Sequence of chain 1.A:
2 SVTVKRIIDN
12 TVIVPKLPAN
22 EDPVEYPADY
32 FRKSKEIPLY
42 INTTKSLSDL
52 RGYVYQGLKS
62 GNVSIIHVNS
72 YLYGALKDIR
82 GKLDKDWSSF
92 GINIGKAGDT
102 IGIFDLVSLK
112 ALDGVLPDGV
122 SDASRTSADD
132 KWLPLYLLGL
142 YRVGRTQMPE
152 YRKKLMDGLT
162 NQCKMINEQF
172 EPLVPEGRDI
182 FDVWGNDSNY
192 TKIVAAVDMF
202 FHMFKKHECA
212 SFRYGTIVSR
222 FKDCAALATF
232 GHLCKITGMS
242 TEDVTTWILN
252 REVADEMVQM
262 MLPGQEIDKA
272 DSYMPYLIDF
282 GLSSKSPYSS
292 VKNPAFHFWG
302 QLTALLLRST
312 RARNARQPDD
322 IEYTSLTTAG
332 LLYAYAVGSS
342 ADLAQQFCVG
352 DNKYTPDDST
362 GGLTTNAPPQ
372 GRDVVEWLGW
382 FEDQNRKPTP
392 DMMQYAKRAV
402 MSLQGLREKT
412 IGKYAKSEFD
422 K

A small-molecule ligand and the protein it binds are described below.
Small molecule (SMILES): O=c1ccn([C@@H]2O[C@H](CO[P](=O)(O)O[C@H]3[C@@H](O)[C@H](n4ccc(=O)[nH]c4=O)O[C@@H]3CO[P](=O)(O)O[C@H]3[C@@H](O)[C@H](n4ccc(=O)[nH]c4=O)O[C@@H]3CO[P](=O)(O)O[C@H]3[C@@H](O)[C@H](n4ccc(=O)[nH]c4=O)O[C@@H]3CO[P](=O)(O)O[C@H]3[C@@H](O)[C@H](n4ccc(=O)[nH]c4=O)O[C@@H]3CO[P](=O)(O)O[C@H]3[C@@H](O)[C@H](n4ccc(=O)[nH]c4=O)O[C@@H]3CO[P](=O)(O)O[C@H]3[C@@H](O)[C@H](n4ccc(=O)[nH]c4=O)O[C@@H]3CO[P](=O)(O)O[C@H]3[C@@H](O)[C@H](n4ccc(=O)[nH]c4=O)O[C@@H]3CO[P](=O)(O)O[C@H]3[C@@H](O)[C@H](n4ccc(=O)[nH]c4=O)O[C@@H]3COP(=O)=O)[C@@H](O)[C@H]2O)c(=O)[nH]1

Binding-site contacts:
Ligand atom O2' contacts residue ASN315 of chain 1.A at 2.8 Å (h-bond).
Ligand atom OP2 contacts residue SER291 of chain 1.A at 3.5 Å.
Ligand atom O2' contacts residue TYR152 of chain 1.A at 3.3 Å.
Ligand atom C2 contacts residue GLN163 of chain 1.A at 3.2 Å.
Ligand atom C6 contacts residue ARG143 of chain 1.A at 3.5 Å.
Ligand atom C5 contacts residue MET166 of chain 1.A at 3.6 Å (hydrophobic).
Ligand atom OP1 contacts residue ALA226 of chain 1.A at 3.2 Å.
Ligand atom N3 contacts residue GLN163 of chain 1.A at 2.9 Å (h-bond).
Ligand atom OP2 contacts residue ARG143 of chain 1.A at 3.0 Å (salt-bridge).
Ligand atom C4 contacts residue GLN163 of chain 1.A at 3.5 Å.
Ligand atom P contacts residue TYR215 of chain 1.A at 3.6 Å.
Ligand atom O4' contacts residue ASN315 of chain 1.A at 3.4 Å.
Ligand atom C5 contacts residue ARG408 of chain 1.A at 3.5 Å.
Ligand atom OP2 contacts residue TYR152 of chain 1.A at 2.6 Å (h-bond).
Ligand atom OP2 contacts residue ALA316 of chain 1.A at 3.5 Å.
Ligand atom C4' contacts residue ASP224 of chain 1.A at 3.4 Å.
Ligand atom O2 contacts residue ILE218 of chain 1.A at 3.6 Å.
Ligand atom O4 contacts residue MET166 of chain 1.A at 3.5 Å (h-bond).
Ligand atom OP2 contacts residue TYR215 of chain 1.A at 3.1 Å.
Ligand atom C4' contacts residue ASN315 of chain 1.A at 3.7 Å.
Ligand atom O2 contacts residue GLN163 of chain 1.A at 3.5 Å (h-bond).
Ligand atom C5 contacts residue ARG143 of chain 1.A at 3.5 Å.
Ligand atom O2' contacts residue ARG317 of chain 1.A at 3.2 Å.
Ligand atom O5' contacts residue ASN315 of chain 1.A at 3.1 Å (h-bond).
Ligand atom N1 contacts residue GLN163 of chain 1.A at 3.1 Å (h-bond).
Ligand atom OP1 contacts residue TYR215 of chain 1.A at 3.6 Å.
Ligand atom O5' contacts residue TYR215 of chain 1.A at 3.5 Å.
Ligand atom N3 contacts residue ARG317 of chain 1.A at 3.5 Å.
Ligand atom OP1 contacts residue LYS155 of chain 1.A at 3.2 Å.
Ligand atom O2 contacts residue ARG317 of chain 1.A at 3.5 Å.
Ligand atom O2' contacts residue GLU151 of chain 1.A at 3.6 Å.
Ligand atom N1 contacts residue ARG317 of chain 1.A at 3.5 Å.
Ligand atom N3 contacts residue ILE218 of chain 1.A at 3.4 Å.
Ligand atom C2 contacts residue ARG317 of chain 1.A at 3.3 Å.
Ligand atom C6 contacts residue GLN163 of chain 1.A at 3.5 Å.
Ligand atom C4' contacts residue TYR152 of chain 1.A at 3.6 Å (hydrophobic).
Ligand atom O4 contacts residue VAL219 of chain 1.A at 3.3 Å.
Ligand atom OP1 contacts residue ARG408 of chain 1.A at 3.2 Å (salt-bridge).
Ligand atom OP1 contacts residue LYS286 of chain 1.A at 3.5 Å (salt-bridge).
Ligand atom O4' contacts residue TYR215 of chain 1.A at 3.2 Å.